A protein and the small-molecule ligand that binds it are described below.
Small molecule (SMILES): CC[C@H](C)[C@H](NC(=O)[C@@H](CS)NC(=O)[C@@H](N)CCCCN)C(=O)N[C@@H](CC(C)C)C(=O)N[C@@H](CS)C(=O)N[C@@H](CCCN=C(N)N)C(=O)N[C@@H](CC(C)C)C(=O)N[C@@H](CC(C)C)C(=O)N[C@@H](CCC(N)=O)C(=O)O

Binding-site contacts:
Ligand atom O contacts residue LEU69 of chain 1.A at 3.5 Å.
Ligand atom C contacts residue GLU239 of chain 1.A at 3.8 Å.
Ligand atom N contacts residue GLU239 of chain 1.A at 3.2 Å (salt-bridge).
Ligand atom CD2 contacts residue VAL73 of chain 1.A at 3.4 Å (hydrophobic).
Ligand atom CD2 contacts residue ILE55 of chain 1.A at 3.5 Å (hydrophobic).
Ligand atom CA contacts residue GLU239 of chain 1.A at 3.8 Å.
Ligand atom SG contacts residue GLU239 of chain 1.A at 3.8 Å.
Ligand atom CG1 contacts residue GLU239 of chain 1.A at 3.4 Å.
Ligand atom O contacts residue LYS59 of chain 1.A at 3.9 Å.
Ligand atom CG2 contacts residue LEU236 of chain 1.A at 4.1 Å (hydrophobic).
Ligand atom O contacts residue LEU69 of chain 1.A at 4.0 Å.
Ligand atom CB contacts residue LEU69 of chain 1.A at 3.4 Å (hydrophobic).
Ligand atom O contacts residue LYS59 of chain 1.A at 3.1 Å (salt-bridge).
Ligand atom N contacts residue GLU239 of chain 1.A at 3.7 Å.
Ligand atom CD1 contacts residue ASP235 of chain 1.A at 3.8 Å.
Ligand atom CA contacts residue GLU239 of chain 1.A at 4.0 Å.
Ligand atom CA contacts residue GLU239 of chain 1.A at 3.7 Å.
Ligand atom CD1 contacts residue ILE55 of chain 1.A at 3.7 Å (hydrophobic).
Ligand atom CB contacts residue ILE55 of chain 1.A at 4.0 Å (hydrophobic).
Ligand atom CA contacts residue LYS59 of chain 1.A at 3.6 Å.
Ligand atom N contacts residue VAL73 of chain 1.A at 4.0 Å.
Ligand atom CB contacts residue GLU239 of chain 1.A at 3.2 Å.
Ligand atom C contacts residue LYS59 of chain 1.A at 3.6 Å.
Ligand atom CB contacts residue GLU239 of chain 1.A at 3.1 Å.
Ligand atom N contacts residue GLU239 of chain 1.A at 2.9 Å (salt-bridge).
Ligand atom CD1 contacts residue GLU239 of chain 1.A at 3.9 Å.
Ligand atom CD2 contacts residue LEU76 of chain 1.A at 4.0 Å (hydrophobic).
Ligand atom CA contacts residue VAL73 of chain 1.A at 3.9 Å (hydrophobic).
Ligand atom CD1 contacts residue GLN72 of chain 1.A at 3.8 Å.
Ligand atom CA contacts residue GLU239 of chain 1.A at 3.5 Å.
Ligand atom C contacts residue GLU239 of chain 1.A at 3.7 Å.
Ligand atom CD1 contacts residue VAL73 of chain 1.A at 3.7 Å (hydrophobic).
Ligand atom C contacts residue GLU239 of chain 1.A at 4.1 Å.
Ligand atom CD2 contacts residue GLN72 of chain 1.A at 4.1 Å.
Ligand atom CD2 contacts residue GLU77 of chain 1.A at 3.7 Å.
Ligand atom SG contacts residue VAL73 of chain 1.A at 3.6 Å.
Ligand atom C contacts residue LEU69 of chain 1.A at 4.0 Å (hydrophobic).
Ligand atom CB contacts residue LEU69 of chain 1.A at 4.0 Å (hydrophobic).
Ligand atom CG contacts residue VAL73 of chain 1.A at 4.0 Å (hydrophobic).
Ligand atom N contacts residue GLU239 of chain 1.A at 3.2 Å (salt-bridge).

Sequence of chain 1.A:
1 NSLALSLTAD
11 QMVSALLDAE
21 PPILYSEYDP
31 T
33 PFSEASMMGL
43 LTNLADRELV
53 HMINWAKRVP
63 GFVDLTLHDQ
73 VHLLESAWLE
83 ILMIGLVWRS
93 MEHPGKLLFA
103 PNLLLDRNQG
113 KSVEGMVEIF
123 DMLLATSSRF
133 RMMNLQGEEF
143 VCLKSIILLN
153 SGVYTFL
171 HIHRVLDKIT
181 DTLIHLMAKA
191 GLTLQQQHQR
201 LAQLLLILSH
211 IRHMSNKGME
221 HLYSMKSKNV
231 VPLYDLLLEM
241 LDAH